Binding-site contacts:
Ligand atom CD contacts residue VAL179 of chain 1.D at 3.4 Å (hydrophobic).
Ligand atom O contacts residue VAL179 of chain 1.D at 3.5 Å.
Ligand atom SG contacts residue SER180 of chain 1.D at 3.9 Å.
Ligand atom N contacts residue ALA178 of chain 1.D at 2.8 Å (h-bond).
Ligand atom OXT contacts residue ALA160 of chain 1.D at 3.2 Å.
Ligand atom C contacts residue HIS78 of chain 1.D at 3.6 Å.
Ligand atom C contacts residue ALA177 of chain 1.D at 3.8 Å (hydrophobic).
Ligand atom SG contacts residue LEU156 of chain 1.D at 3.8 Å.
Ligand atom O contacts residue HIS78 of chain 1.D at 2.8 Å (h-bond).
Ligand atom N contacts residue ALA177 of chain 1.D at 3.9 Å.
Ligand atom CG2 contacts residue ASP189 of chain 1.D at 3.2 Å.
Ligand atom O contacts residue ALA178 of chain 1.D at 2.9 Å (h-bond).
Ligand atom C contacts residue HIS78 of chain 1.D at 3.8 Å.
Ligand atom O contacts residue ALA177 of chain 1.D at 3.4 Å.
Ligand atom CA contacts residue ALA177 of chain 1.D at 3.8 Å (hydrophobic).
Ligand atom CB contacts residue LEU156 of chain 1.D at 3.6 Å (hydrophobic).
Ligand atom CA contacts residue ARG176 of chain 1.D at 3.6 Å.
Ligand atom SG contacts residue ALA178 of chain 1.D at 3.9 Å.
Ligand atom O contacts residue ALA160 of chain 1.D at 3.6 Å.
Ligand atom N contacts residue ARG176 of chain 1.D at 3.1 Å (salt-bridge).
Ligand atom OE1 contacts residue ARG144 of chain 1.D at 2.8 Å (salt-bridge).
Ligand atom CG contacts residue VAL179 of chain 1.D at 3.6 Å (hydrophobic).
Ligand atom N contacts residue HIS78 of chain 1.D at 3.5 Å (h-bond).
Ligand atom O contacts residue SER180 of chain 1.D at 2.9 Å (h-bond).
Ligand atom CG2 contacts residue ALA177 of chain 1.D at 3.6 Å (hydrophobic).
Ligand atom N contacts residue SER180 of chain 1.D at 3.1 Å (h-bond).
Ligand atom OXT contacts residue GLY158 of chain 1.D at 3.1 Å (h-bond).
Ligand atom C contacts residue ALA160 of chain 1.D at 3.3 Å (hydrophobic).
Ligand atom CA contacts residue ALA178 of chain 1.D at 3.3 Å (hydrophobic).
Ligand atom CA contacts residue SER180 of chain 1.D at 3.8 Å.
Ligand atom OXT contacts residue SER159 of chain 1.D at 3.6 Å.
Ligand atom CG2 contacts residue ALA178 of chain 1.D at 3.6 Å (hydrophobic).
Ligand atom CD contacts residue ARG144 of chain 1.D at 3.6 Å.
Ligand atom O contacts residue ALA178 of chain 1.D at 3.9 Å.
Ligand atom C contacts residue ARG176 of chain 1.D at 3.9 Å.
Ligand atom OE2 contacts residue VAL179 of chain 1.D at 3.5 Å.
Ligand atom C contacts residue ALA178 of chain 1.D at 3.5 Å (hydrophobic).
Ligand atom CB contacts residue HIS78 of chain 1.D at 3.8 Å.
Ligand atom CB contacts residue PHE175 of chain 1.D at 3.7 Å (hydrophobic).
Ligand atom OE1 contacts residue VAL179 of chain 1.D at 3.9 Å.

The protein below binds the small molecule below.
Small molecule (SMILES): C[C@@H](O)[C@H](NC(=O)[C@H](CS)NC(=O)[C@H](CCC(=O)O)NC(=O)[C@@H](N)CO)C(=O)N[C@H](C(=O)N1CCC[C@H]1C(=O)N[C@@H](CS)C(=O)O)[C@@H](C)O

Sequence of chain 1.D:
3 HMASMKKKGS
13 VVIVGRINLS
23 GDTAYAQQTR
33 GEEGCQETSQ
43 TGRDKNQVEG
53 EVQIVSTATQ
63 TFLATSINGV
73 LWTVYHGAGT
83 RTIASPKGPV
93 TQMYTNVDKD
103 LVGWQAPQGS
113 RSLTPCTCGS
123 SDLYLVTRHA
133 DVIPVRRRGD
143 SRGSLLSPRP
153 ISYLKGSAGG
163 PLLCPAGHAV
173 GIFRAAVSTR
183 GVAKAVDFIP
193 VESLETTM